Binding-site contacts:
Ligand atom C9 contacts residue ALA38 of chain 1.A at 3.6 Å (hydrophobic).
Ligand atom C10 contacts residue LEU84 of chain 1.A at 3.4 Å (hydrophobic).
Ligand atom C6 contacts residue LEU137 of chain 1.A at 3.6 Å (hydrophobic).
Ligand atom C11 contacts residue LEU87 of chain 1.A at 3.6 Å (hydrophobic).
Ligand atom C11 contacts residue LEU137 of chain 1.A at 3.8 Å (hydrophobic).
Ligand atom N1 contacts residue LEU87 of chain 1.A at 2.8 Å (h-bond).
Ligand atom C7 contacts residue ILE152 of chain 1.A at 3.9 Å (hydrophobic).
Ligand atom C17 contacts residue PRO89 of chain 1.A at 3.9 Å (hydrophobic).
Ligand atom N1 contacts residue GLY88 of chain 1.A at 3.6 Å.
Ligand atom C16 contacts residue LEU87 of chain 1.A at 3.3 Å (hydrophobic).
Ligand atom C6 contacts residue LEU25 of chain 1.A at 3.9 Å (hydrophobic).
Ligand atom C15 contacts residue LEU87 of chain 1.A at 3.5 Å (hydrophobic).
Ligand atom C3 contacts residue GLY18 of chain 1.A at 3.3 Å.
Ligand atom C9 contacts residue GLU85 of chain 1.A at 3.1 Å.
Ligand atom C14 contacts residue ILE17 of chain 1.A at 4.0 Å (hydrophobic).
Ligand atom C8 contacts residue LEU87 of chain 1.A at 3.6 Å (hydrophobic).
Ligand atom C17 contacts residue GLY88 of chain 1.A at 3.9 Å.
Ligand atom C1 contacts residue PRO299 of chain 1.A at 3.6 Å (hydrophobic).
Ligand atom N3 contacts residue LEU25 of chain 1.A at 3.9 Å.
Ligand atom C5 contacts residue ILE152 of chain 1.A at 3.9 Å (hydrophobic).
Ligand atom C17 contacts residue PRO301 of chain 1.A at 3.9 Å (hydrophobic).
Ligand atom C11 contacts residue LEU86 of chain 1.A at 3.9 Å (hydrophobic).
Ligand atom C13 contacts residue PRO301 of chain 1.A at 3.7 Å (hydrophobic).
Ligand atom C2 contacts residue PRO301 of chain 1.A at 3.8 Å (hydrophobic).
Ligand atom N1 contacts residue LEU86 of chain 1.A at 3.7 Å.
Ligand atom C8 contacts residue ALA38 of chain 1.A at 3.7 Å (hydrophobic).
Ligand atom C5 contacts residue LEU25 of chain 1.A at 3.7 Å (hydrophobic).
Ligand atom C12 contacts residue PRO301 of chain 1.A at 3.7 Å (hydrophobic).
Ligand atom C9 contacts residue LEU87 of chain 1.A at 3.8 Å (hydrophobic).
Ligand atom C15 contacts residue PRO301 of chain 1.A at 3.8 Å (hydrophobic).
Ligand atom C16 contacts residue PRO301 of chain 1.A at 3.9 Å (hydrophobic).
Ligand atom C14 contacts residue PRO301 of chain 1.A at 3.7 Å (hydrophobic).
Ligand atom N4 contacts residue LEU86 of chain 1.A at 3.6 Å.
Ligand atom C16 contacts residue GLY88 of chain 1.A at 3.0 Å.
Ligand atom C15 contacts residue GLY88 of chain 1.A at 3.7 Å.
Ligand atom N4 contacts residue LEU87 of chain 1.A at 2.7 Å (h-bond).
Ligand atom C16 contacts residue PRO89 of chain 1.A at 3.7 Å (hydrophobic).
Ligand atom N3 contacts residue LEU137 of chain 1.A at 3.5 Å.
Ligand atom C2 contacts residue THR300 of chain 1.A at 3.9 Å.
Ligand atom C1 contacts residue ASP93 of chain 1.A at 3.9 Å.

Sequence of chain 1.A:
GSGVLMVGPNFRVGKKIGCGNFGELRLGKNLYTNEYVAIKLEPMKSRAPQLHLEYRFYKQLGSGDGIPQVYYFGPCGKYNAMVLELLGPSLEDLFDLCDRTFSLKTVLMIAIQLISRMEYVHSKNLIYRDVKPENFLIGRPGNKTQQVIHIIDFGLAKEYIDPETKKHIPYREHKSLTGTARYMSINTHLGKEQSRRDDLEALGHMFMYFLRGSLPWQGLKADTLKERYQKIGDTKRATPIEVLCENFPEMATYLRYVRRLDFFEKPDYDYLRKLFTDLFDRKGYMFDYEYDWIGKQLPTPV

The small molecule below binds the protein below.
Small molecule (SMILES): CC(C)(C)c1ccc(Nc2nc3ccc(C#N)cc3[nH]2)cc1